Sequence of chain 36.C:
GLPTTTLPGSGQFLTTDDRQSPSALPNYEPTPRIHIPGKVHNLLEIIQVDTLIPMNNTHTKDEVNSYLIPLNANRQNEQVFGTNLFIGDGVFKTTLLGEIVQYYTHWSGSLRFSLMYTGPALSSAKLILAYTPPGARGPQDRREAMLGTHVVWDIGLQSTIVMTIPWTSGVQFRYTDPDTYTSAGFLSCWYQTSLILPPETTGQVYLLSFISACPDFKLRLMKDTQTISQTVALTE

Binding-site contacts:
Ligand atom C6B contacts residue TYR152 of chain 36.A at 3.8 Å (hydrophobic).
Ligand atom C1B contacts residue TYR152 of chain 36.A at 3.8 Å (hydrophobic).
Ligand atom N3A contacts residue ALA24 of chain 36.C at 3.6 Å.
Ligand atom C3D contacts residue LEU116 of chain 36.A at 3.6 Å (hydrophobic).
Ligand atom C4A contacts residue VAL176 of chain 36.A at 3.7 Å (hydrophobic).
Ligand atom C4B contacts residue PHE186 of chain 36.A at 3.4 Å (hydrophobic).
Ligand atom C5A contacts residue VAL176 of chain 36.A at 3.2 Å (hydrophobic).
Ligand atom N3A contacts residue PRO174 of chain 36.A at 3.6 Å (h-bond).
Ligand atom C5 contacts residue LEU106 of chain 36.A at 3.5 Å (hydrophobic).
Ligand atom C3B contacts residue PHE186 of chain 36.A at 3.7 Å (hydrophobic).
Ligand atom O1 contacts residue MET221 of chain 36.A at 3.1 Å (h-bond).
Ligand atom C5A contacts residue ALA150 of chain 36.A at 3.2 Å (hydrophobic).
Ligand atom C4A contacts residue SER175 of chain 36.A at 3.8 Å.
Ligand atom C5A contacts residue PHE186 of chain 36.A at 3.5 Å (hydrophobic).
Ligand atom C3B contacts residue MET224 of chain 36.A at 3.4 Å (hydrophobic).
Ligand atom C2D contacts residue SER107 of chain 36.A at 3.8 Å.
Ligand atom C3 contacts residue LEU106 of chain 36.A at 3.4 Å (hydrophobic).
Ligand atom C1C contacts residue TYR128 of chain 36.A at 3.5 Å (hydrophobic).
Ligand atom C6B contacts residue VAL188 of chain 36.A at 3.8 Å (hydrophobic).
Ligand atom CL2 contacts residue MET224 of chain 36.A at 2.9 Å.
Ligand atom C31 contacts residue LEU106 of chain 36.A at 3.8 Å (hydrophobic).
Ligand atom C5B contacts residue TYR152 of chain 36.A at 3.8 Å (hydrophobic).
Ligand atom CL2 contacts residue ILE104 of chain 36.A at 3.1 Å.
Ligand atom C5C contacts residue VAL188 of chain 36.A at 2.9 Å (hydrophobic).
Ligand atom C2A contacts residue PHE186 of chain 36.A at 3.3 Å (hydrophobic).
Ligand atom O1A contacts residue ALA150 of chain 36.A at 3.8 Å.
Ligand atom O1B contacts residue TYR152 of chain 36.A at 3.8 Å.
Ligand atom O1D contacts residue SER107 of chain 36.A at 3.2 Å.
Ligand atom CL1 contacts residue LEU25 of chain 36.C at 3.5 Å.
Ligand atom C3C contacts residue ILE104 of chain 36.A at 3.6 Å (hydrophobic).
Ligand atom N2 contacts residue ASN219 of chain 36.A at 3.4 Å (h-bond).
Ligand atom C2B contacts residue MET224 of chain 36.A at 3.6 Å (hydrophobic).
Ligand atom CL1 contacts residue VAL188 of chain 36.A at 3.5 Å.
Ligand atom C4C contacts residue TYR128 of chain 36.A at 3.5 Å (hydrophobic).
Ligand atom C31 contacts residue ASN219 of chain 36.A at 3.8 Å.
Ligand atom O1A contacts residue PHE186 of chain 36.A at 2.9 Å.
Ligand atom C4 contacts residue LEU106 of chain 36.A at 2.5 Å (hydrophobic).
Ligand atom C4A contacts residue PRO174 of chain 36.A at 3.3 Å (hydrophobic).
Ligand atom N2 contacts residue MET221 of chain 36.A at 3.5 Å (h-bond).
Ligand atom C1B contacts residue VAL188 of chain 36.A at 3.8 Å (hydrophobic).

The protein below binds the small molecule below.
Small molecule (SMILES): OCCOCOCc1cc(CCCCCOc2c(Cl)cc(C3=NCCO3)cc2Cl)on1

Sequence of chain 37.C:
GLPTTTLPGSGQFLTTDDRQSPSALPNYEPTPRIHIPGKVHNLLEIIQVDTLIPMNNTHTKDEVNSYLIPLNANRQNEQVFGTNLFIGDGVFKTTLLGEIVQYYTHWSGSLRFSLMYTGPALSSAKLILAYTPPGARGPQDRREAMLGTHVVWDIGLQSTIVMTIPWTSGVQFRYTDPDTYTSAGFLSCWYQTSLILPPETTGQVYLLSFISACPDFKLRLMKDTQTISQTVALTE

Sequence of chain 36.A:
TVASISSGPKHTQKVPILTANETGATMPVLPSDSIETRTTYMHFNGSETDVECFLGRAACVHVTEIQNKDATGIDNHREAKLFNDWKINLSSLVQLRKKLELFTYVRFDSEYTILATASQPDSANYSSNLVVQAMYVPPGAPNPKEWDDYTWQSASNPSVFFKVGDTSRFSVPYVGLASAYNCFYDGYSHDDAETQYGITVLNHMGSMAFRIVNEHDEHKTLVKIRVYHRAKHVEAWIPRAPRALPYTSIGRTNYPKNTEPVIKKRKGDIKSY